Sequence of chain 1.B:
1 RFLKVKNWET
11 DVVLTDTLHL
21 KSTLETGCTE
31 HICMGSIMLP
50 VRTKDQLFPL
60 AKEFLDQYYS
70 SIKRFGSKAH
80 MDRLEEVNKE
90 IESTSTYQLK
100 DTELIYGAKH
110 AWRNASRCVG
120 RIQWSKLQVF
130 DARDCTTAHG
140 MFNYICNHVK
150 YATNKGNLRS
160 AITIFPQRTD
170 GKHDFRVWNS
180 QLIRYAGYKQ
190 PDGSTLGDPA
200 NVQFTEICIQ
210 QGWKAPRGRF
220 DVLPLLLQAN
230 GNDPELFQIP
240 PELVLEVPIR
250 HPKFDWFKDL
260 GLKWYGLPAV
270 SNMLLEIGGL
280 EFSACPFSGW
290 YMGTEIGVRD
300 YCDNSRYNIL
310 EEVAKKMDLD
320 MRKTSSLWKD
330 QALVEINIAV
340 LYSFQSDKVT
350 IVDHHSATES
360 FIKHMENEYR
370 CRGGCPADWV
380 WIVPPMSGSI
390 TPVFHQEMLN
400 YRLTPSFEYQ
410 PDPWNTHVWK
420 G

A small-molecule ligand and the protein it binds are described below.
Small molecule (SMILES): NC(=[NH2+])NCCC[C@H](N)C(=O)O

Binding-site contacts:
Ligand atom O contacts residue GLN180 of chain 1.B at 2.9 Å (h-bond).
Ligand atom NH2 contacts residue HEM1 of chain 1.I at 3.2 Å.
Ligand atom NH2 contacts residue TYR290 of chain 1.B at 4.1 Å.
Ligand atom N contacts residue GLU294 of chain 1.B at 2.8 Å (salt-bridge).
Ligand atom CZ contacts residue GLU294 of chain 1.B at 3.7 Å.
Ligand atom CB contacts residue GLN180 of chain 1.B at 3.7 Å.
Ligand atom CA contacts residue GLU294 of chain 1.B at 3.5 Å.
Ligand atom OXT contacts residue ASP299 of chain 1.B at 2.6 Å (salt-bridge).
Ligand atom CD contacts residue PRO267 of chain 1.B at 4.0 Å (hydrophobic).
Ligand atom CA contacts residue GLN180 of chain 1.B at 3.5 Å.
Ligand atom NH2 contacts residue PRO267 of chain 1.B at 4.1 Å.
Ligand atom C contacts residue GLU294 of chain 1.B at 4.1 Å.
Ligand atom CD contacts residue GLU294 of chain 1.B at 3.7 Å.
Ligand atom CG contacts residue HEM1 of chain 1.I at 4.0 Å.
Ligand atom CD contacts residue VAL269 of chain 1.B at 3.8 Å (hydrophobic).
Ligand atom C contacts residue GLN180 of chain 1.B at 3.6 Å.
Ligand atom OXT contacts residue TYR290 of chain 1.B at 3.4 Å.
Ligand atom OXT contacts residue GLU294 of chain 1.B at 3.7 Å.
Ligand atom C contacts residue TYR290 of chain 1.B at 3.5 Å (hydrophobic).
Ligand atom C contacts residue ASP299 of chain 1.B at 3.5 Å.
Ligand atom CA contacts residue HEM1 of chain 1.I at 4.0 Å.
Ligand atom CZ contacts residue PRO267 of chain 1.B at 3.9 Å (hydrophobic).
Ligand atom CB contacts residue GLU294 of chain 1.B at 3.1 Å.
Ligand atom CZ contacts residue HEM1 of chain 1.I at 3.8 Å.
Ligand atom O contacts residue TYR290 of chain 1.B at 2.7 Å (h-bond).
Ligand atom NH1 contacts residue PRO267 of chain 1.B at 4.0 Å.
Ligand atom CB contacts residue TYR290 of chain 1.B at 4.0 Å (hydrophobic).
Ligand atom N contacts residue HEM1 of chain 1.I at 2.9 Å (h-bond).
Ligand atom O contacts residue TYR264 of chain 1.B at 3.4 Å (h-bond).
Ligand atom NH2 contacts residue GLU294 of chain 1.B at 2.9 Å (salt-bridge).
Ligand atom CG contacts residue GLU294 of chain 1.B at 3.4 Å.
Ligand atom NE contacts residue GLU294 of chain 1.B at 2.8 Å (salt-bridge).
Ligand atom CA contacts residue TYR290 of chain 1.B at 4.3 Å (hydrophobic).
Ligand atom NH1 contacts residue HEM1 of chain 1.I at 3.4 Å (h-bond).
Ligand atom O contacts residue ASP299 of chain 1.B at 3.6 Å.
Ligand atom CB contacts residue PRO267 of chain 1.B at 4.1 Å (hydrophobic).
Ligand atom NH2 contacts residue TRP289 of chain 1.B at 3.0 Å (h-bond).
Ligand atom NE contacts residue PRO267 of chain 1.B at 3.9 Å.
Ligand atom CG contacts residue VAL269 of chain 1.B at 3.9 Å (hydrophobic).
Ligand atom CZ contacts residue TRP289 of chain 1.B at 4.0 Å (hydrophobic).